Binding-site contacts:
Ligand atom C contacts residue ASN196 of chain 4.A at 3.4 Å.
Ligand atom CG2 contacts residue TYR232 of chain 4.A at 3.1 Å (hydrophobic).
Ligand atom N contacts residue GLU154 of chain 4.A at 2.9 Å (salt-bridge).
Ligand atom O contacts residue ASN158 of chain 4.A at 3.4 Å (h-bond).
Ligand atom O contacts residue LYS195 of chain 4.A at 2.9 Å (salt-bridge).
Ligand atom CB contacts residue ILE313 of chain 4.A at 3.5 Å (hydrophobic).
Ligand atom CD1 contacts residue THR192 of chain 4.A at 3.3 Å.
Ligand atom CB contacts residue LYS195 of chain 4.A at 3.4 Å.
Ligand atom O contacts residue GLU154 of chain 4.A at 3.1 Å.
Ligand atom O contacts residue ILE313 of chain 4.A at 2.9 Å.
Ligand atom O contacts residue LYS314 of chain 4.A at 2.7 Å (salt-bridge).
Ligand atom OG1 contacts residue GLU312 of chain 4.A at 2.4 Å (salt-bridge).
Ligand atom O contacts residue ASN196 of chain 4.A at 2.9 Å (h-bond).
Ligand atom CD2 contacts residue PRO311 of chain 4.A at 3.3 Å (hydrophobic).
Ligand atom N contacts residue ASN158 of chain 4.A at 3.3 Å (h-bond).
Ligand atom CA contacts residue LYS314 of chain 4.A at 3.5 Å.
Ligand atom CA contacts residue GLU312 of chain 4.A at 3.4 Å.
Ligand atom O contacts residue ASN196 of chain 4.A at 3.3 Å (h-bond).
Ligand atom CB contacts residue GLU312 of chain 4.A at 3.2 Å.
Ligand atom CD1 contacts residue ASN196 of chain 4.A at 3.2 Å.
Ligand atom CD1 contacts residue GLU154 of chain 4.A at 2.9 Å.
Ligand atom CB contacts residue SER275 of chain 4.A at 3.5 Å.
Ligand atom OG1 contacts residue LYS195 of chain 4.A at 2.4 Å (salt-bridge).
Ligand atom O contacts residue GLU315 of chain 4.A at 3.5 Å.
Ligand atom N contacts residue GLU312 of chain 4.A at 2.6 Å (salt-bridge).
Ligand atom CD2 contacts residue GLU312 of chain 4.A at 3.3 Å.
Ligand atom CE2 contacts residue SER111 of chain 4.A at 3.5 Å.
Ligand atom CD1 contacts residue THR189 of chain 4.A at 3.2 Å.
Ligand atom N contacts residue GLU235 of chain 4.A at 2.7 Å (salt-bridge).
Ligand atom N contacts residue LYS314 of chain 4.A at 2.6 Å (salt-bridge).
Ligand atom CG2 contacts residue ASN161 of chain 4.A at 3.4 Å.
Ligand atom CD1 contacts residue LEU188 of chain 4.A at 3.2 Å (hydrophobic).
Ligand atom CE2 contacts residue ASN158 of chain 4.A at 3.2 Å.
Ligand atom CA contacts residue ASN196 of chain 4.A at 3.1 Å.
Ligand atom O contacts residue THR199 of chain 4.A at 3.5 Å (h-bond).
Ligand atom CG1 contacts residue GLU154 of chain 4.A at 2.8 Å.
Ligand atom CZ contacts residue GLY115 of chain 4.A at 3.3 Å.
Ligand atom N contacts residue ASN196 of chain 4.A at 2.7 Å (h-bond).
Ligand atom CD1 contacts residue ILE200 of chain 4.A at 3.5 Å (hydrophobic).
Ligand atom O contacts residue LYS79 of chain 4.A at 2.8 Å (salt-bridge).

A protein and the small-molecule ligand that binds it are described below.
Small molecule (SMILES): CC[C@H](C)[C@H](NC(=O)[C@H](Cc1ccccc1)NC(=O)[C@@H](NC(=O)[C@H](CC(C)C)NC(=O)[C@@H](NC(=O)[C@@H](NC(=O)[C@H](C)N)[C@@H](C)CC)[C@@H](C)O)[C@@H](C)CC)C(=O)O

Sequence of chain 4.A:
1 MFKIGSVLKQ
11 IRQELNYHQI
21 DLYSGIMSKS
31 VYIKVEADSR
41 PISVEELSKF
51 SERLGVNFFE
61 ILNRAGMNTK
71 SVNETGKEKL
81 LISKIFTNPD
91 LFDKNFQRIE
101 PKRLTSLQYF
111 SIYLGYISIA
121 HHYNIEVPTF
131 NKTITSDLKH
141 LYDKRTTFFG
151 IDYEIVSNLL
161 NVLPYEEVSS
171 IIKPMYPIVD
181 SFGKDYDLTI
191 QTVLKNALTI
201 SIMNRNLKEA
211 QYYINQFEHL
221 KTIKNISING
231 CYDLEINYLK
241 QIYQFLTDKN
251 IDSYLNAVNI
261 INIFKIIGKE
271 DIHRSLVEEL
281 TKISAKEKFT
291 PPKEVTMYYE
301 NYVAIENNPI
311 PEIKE